Binding-site contacts:
Ligand atom C3 contacts residue ILE35 of chain 1.G at 4.3 Å (hydrophobic).
Ligand atom O2 contacts residue GLU60 of chain 1.G at 3.5 Å (salt-bridge).
Ligand atom C4 contacts residue ILE142 of chain 1.G at 4.2 Å (hydrophobic).
Ligand atom S contacts residue GLU60 of chain 1.G at 4.2 Å.
Ligand atom C7 contacts residue ALA58 of chain 1.G at 3.8 Å (hydrophobic).
Ligand atom C10 contacts residue LYS138 of chain 1.G at 3.9 Å.
Ligand atom C1 contacts residue ILE35 of chain 1.G at 4.4 Å (hydrophobic).
Ligand atom C3 contacts residue LYS138 of chain 1.G at 3.6 Å.
Ligand atom C8 contacts residue LYS138 of chain 1.G at 4.2 Å.
Ligand atom C8 contacts residue ALA37 of chain 1.G at 3.5 Å (hydrophobic).
Ligand atom C7 contacts residue 2AN1 of chain 1.GB at 3.9 Å.
Ligand atom C15 contacts residue ILE35 of chain 1.G at 4.4 Å (hydrophobic).
Ligand atom C2 contacts residue LYS138 of chain 1.G at 3.8 Å.
Ligand atom O1 contacts residue LYS138 of chain 1.G at 4.3 Å.
Ligand atom S contacts residue ALA37 of chain 1.G at 3.9 Å.
Ligand atom C8 contacts residue GLU60 of chain 1.G at 3.7 Å.
Ligand atom C2 contacts residue ILE35 of chain 1.G at 4.2 Å (hydrophobic).
Ligand atom O3 contacts residue ALA37 of chain 1.G at 3.5 Å.
Ligand atom O2 contacts residue VAL59 of chain 1.G at 4.3 Å.
Ligand atom O1 contacts residue GLU60 of chain 1.G at 4.3 Å.
Ligand atom C16 contacts residue ILE35 of chain 1.G at 4.3 Å (hydrophobic).
Ligand atom C4 contacts residue ILE38 of chain 1.G at 4.0 Å (hydrophobic).
Ligand atom C3 contacts residue ILE142 of chain 1.G at 3.8 Å (hydrophobic).
Ligand atom C7 contacts residue LYS138 of chain 1.G at 4.2 Å.
Ligand atom C6 contacts residue 2AN1 of chain 1.GB at 3.9 Å.
Ligand atom C8 contacts residue VAL59 of chain 1.G at 3.9 Å (hydrophobic).
Ligand atom C9 contacts residue ALA37 of chain 1.G at 3.5 Å (hydrophobic).
Ligand atom C9 contacts residue LYS138 of chain 1.G at 4.0 Å.
Ligand atom C10 contacts residue ALA37 of chain 1.G at 4.1 Å (hydrophobic).
Ligand atom O2 contacts residue ALA37 of chain 1.G at 4.2 Å.
Ligand atom C4 contacts residue 2AN1 of chain 1.GB at 4.0 Å.
Ligand atom C7 contacts residue VAL59 of chain 1.G at 4.4 Å (hydrophobic).
Ligand atom C6 contacts residue LYS138 of chain 1.G at 4.1 Å.
Ligand atom C5 contacts residue LYS138 of chain 1.G at 4.0 Å.
Ligand atom C9 contacts residue GLU60 of chain 1.G at 4.2 Å.
Ligand atom C4 contacts residue LYS138 of chain 1.G at 3.8 Å.
Ligand atom C7 contacts residue GLU60 of chain 1.G at 4.3 Å.
Ligand atom C7 contacts residue ALA37 of chain 1.G at 4.0 Å (hydrophobic).
Ligand atom C6 contacts residue ALA58 of chain 1.G at 4.1 Å (hydrophobic).
Ligand atom C1 contacts residue LYS138 of chain 1.G at 4.0 Å.

Sequence of chain 1.G:
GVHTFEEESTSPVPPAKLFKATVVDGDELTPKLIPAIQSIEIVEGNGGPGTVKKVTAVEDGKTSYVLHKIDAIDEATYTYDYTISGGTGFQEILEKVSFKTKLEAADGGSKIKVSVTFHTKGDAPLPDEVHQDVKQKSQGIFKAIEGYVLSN

The small molecule below binds the protein below.
Small molecule (SMILES): O=S(=O)(O)c1cccc2cccc(Nc3ccccc3)c12